This protein binds this small molecule.
Small molecule (SMILES): CC(C)CCn1c(CN2CCN(C(=O)c3ccco3)CC2)nc2c1c(=O)n(C)c(=O)n2C

Binding-site contacts:
Ligand atom C3 contacts residue TYR297 of chain 1.A at 3.9 Å (hydrophobic).
Ligand atom C29 contacts residue SER461 of chain 1.A at 3.8 Å.
Ligand atom C5 contacts residue TYR297 of chain 1.A at 3.9 Å (hydrophobic).
Ligand atom C24 contacts residue VAL460 of chain 1.A at 3.5 Å (hydrophobic).
Ligand atom O10 contacts residue CYS302 of chain 1.A at 3.0 Å (h-bond).
Ligand atom C28 contacts residue THR129 of chain 1.A at 3.3 Å.
Ligand atom C2 contacts residue TYR297 of chain 1.A at 3.6 Å (hydrophobic).
Ligand atom C12 contacts residue GLY458 of chain 1.A at 3.8 Å.
Ligand atom C1 contacts residue CYS302 of chain 1.A at 3.8 Å (hydrophobic).
Ligand atom C28 contacts residue ALA462 of chain 1.A at 3.7 Å (hydrophobic).
Ligand atom O32 contacts residue TRP178 of chain 1.A at 3.1 Å (h-bond).
Ligand atom C13 contacts residue GLY294 of chain 1.A at 3.2 Å.
Ligand atom N7 contacts residue TYR297 of chain 1.A at 3.6 Å.
Ligand atom C8 contacts residue TYR297 of chain 1.A at 3.6 Å (hydrophobic).
Ligand atom N6 contacts residue ILE304 of chain 1.A at 3.9 Å.
Ligand atom N9 contacts residue TYR297 of chain 1.A at 3.7 Å.
Ligand atom C30 contacts residue VAL460 of chain 1.A at 3.8 Å (hydrophobic).
Ligand atom C27 contacts residue GLY125 of chain 1.A at 3.7 Å.
Ligand atom C1 contacts residue ILE304 of chain 1.A at 3.7 Å (hydrophobic).
Ligand atom C29 contacts residue ALA462 of chain 1.A at 3.7 Å (hydrophobic).
Ligand atom C25 contacts residue VAL460 of chain 1.A at 3.8 Å (hydrophobic).
Ligand atom C1 contacts residue TYR297 of chain 1.A at 3.8 Å (hydrophobic).
Ligand atom C26 contacts residue GLY125 of chain 1.A at 3.7 Å.
Ligand atom N4 contacts residue TYR297 of chain 1.A at 3.9 Å.
Ligand atom O32 contacts residue THR129 of chain 1.A at 3.3 Å (h-bond).
Ligand atom O32 contacts residue VAL174 of chain 1.A at 3.9 Å.
Ligand atom O11 contacts residue GLY294 of chain 1.A at 3.6 Å.
Ligand atom O31 contacts residue VAL460 of chain 1.A at 3.5 Å (h-bond).
Ligand atom O32 contacts residue GLY125 of chain 1.A at 3.6 Å.
Ligand atom C14 contacts residue PHE171 of chain 1.A at 3.4 Å (hydrophobic).
Ligand atom N6 contacts residue TYR297 of chain 1.A at 3.8 Å.
Ligand atom C17 contacts residue PHE171 of chain 1.A at 3.5 Å (hydrophobic).
Ligand atom O11 contacts residue HIS293 of chain 1.A at 3.5 Å (h-bond).
Ligand atom C28 contacts residue GLY125 of chain 1.A at 3.9 Å.
Ligand atom O11 contacts residue GLY458 of chain 1.A at 3.8 Å.
Ligand atom C13 contacts residue ILE304 of chain 1.A at 3.8 Å (hydrophobic).
Ligand atom C5 contacts residue GLY458 of chain 1.A at 3.8 Å.
Ligand atom O10 contacts residue ILE304 of chain 1.A at 3.4 Å.
Ligand atom C3 contacts residue GLY458 of chain 1.A at 3.7 Å.
Ligand atom N4 contacts residue GLY458 of chain 1.A at 3.5 Å (h-bond).

Sequence of chain 1.A:
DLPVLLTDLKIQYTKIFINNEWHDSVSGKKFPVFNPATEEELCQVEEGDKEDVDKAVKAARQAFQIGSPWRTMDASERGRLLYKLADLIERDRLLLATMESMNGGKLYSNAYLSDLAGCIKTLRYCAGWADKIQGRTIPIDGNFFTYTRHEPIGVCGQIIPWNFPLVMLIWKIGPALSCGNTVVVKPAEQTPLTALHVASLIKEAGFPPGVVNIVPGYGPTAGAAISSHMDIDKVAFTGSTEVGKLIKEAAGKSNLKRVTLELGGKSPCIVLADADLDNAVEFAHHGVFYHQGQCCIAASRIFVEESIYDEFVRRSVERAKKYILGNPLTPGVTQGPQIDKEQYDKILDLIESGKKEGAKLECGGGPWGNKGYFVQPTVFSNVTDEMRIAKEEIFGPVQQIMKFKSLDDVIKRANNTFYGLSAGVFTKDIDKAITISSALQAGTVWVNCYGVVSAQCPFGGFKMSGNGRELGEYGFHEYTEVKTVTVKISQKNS